This small molecule binds to this protein.
Small molecule (SMILES): CC(=O)N[C@@H]1[C@@H](O)[C@H](O)[C@@H](CO)O[C@H]1O

Sequence of chain 3.C:
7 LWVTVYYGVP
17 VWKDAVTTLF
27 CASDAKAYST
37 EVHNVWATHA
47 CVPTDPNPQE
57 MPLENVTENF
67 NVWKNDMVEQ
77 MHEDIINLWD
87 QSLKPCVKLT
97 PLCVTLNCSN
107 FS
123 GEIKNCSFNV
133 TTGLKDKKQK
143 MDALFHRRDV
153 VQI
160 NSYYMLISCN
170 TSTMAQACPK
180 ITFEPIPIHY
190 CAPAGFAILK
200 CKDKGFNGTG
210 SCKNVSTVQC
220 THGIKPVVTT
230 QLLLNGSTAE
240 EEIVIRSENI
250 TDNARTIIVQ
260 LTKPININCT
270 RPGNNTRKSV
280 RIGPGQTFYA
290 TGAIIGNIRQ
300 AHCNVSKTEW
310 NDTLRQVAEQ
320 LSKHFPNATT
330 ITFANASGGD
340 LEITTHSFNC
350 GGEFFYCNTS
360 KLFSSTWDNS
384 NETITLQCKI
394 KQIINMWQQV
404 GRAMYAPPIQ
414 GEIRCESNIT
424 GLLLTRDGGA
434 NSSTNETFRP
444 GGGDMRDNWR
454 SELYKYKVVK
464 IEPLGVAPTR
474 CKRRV

Binding-site contacts:
Ligand atom C8 contacts residue ASN234 of chain 3.C at 3.2 Å.
Ligand atom C7 contacts residue ASN234 of chain 3.C at 4.0 Å.
Ligand atom O7 contacts residue ASN234 of chain 3.C at 4.5 Å.
Ligand atom O7 contacts residue ASN421 of chain 3.C at 3.7 Å.
Ligand atom C3 contacts residue ASN421 of chain 3.C at 3.8 Å.
Ligand atom C8 contacts residue NAG1 of chain 3.I at 3.3 Å.
Ligand atom C6 contacts residue PRO263 of chain 3.C at 4.3 Å (hydrophobic).
Ligand atom C1 contacts residue ASN421 of chain 3.C at 1.4 Å.
Ligand atom O6 contacts residue PRO263 of chain 3.C at 3.3 Å.
Ligand atom C7 contacts residue ASN421 of chain 3.C at 3.5 Å.
Ligand atom C5 contacts residue ASN421 of chain 3.C at 3.7 Å.
Ligand atom C1 contacts residue ASN265 of chain 3.C at 4.4 Å.
Ligand atom O5 contacts residue PRO263 of chain 3.C at 3.6 Å.
Ligand atom C2 contacts residue ASN421 of chain 3.C at 2.4 Å.
Ligand atom N2 contacts residue ASN421 of chain 3.C at 2.9 Å (h-bond).
Ligand atom C1 contacts residue PRO263 of chain 3.C at 4.3 Å (hydrophobic).
Ligand atom O5 contacts residue ASN421 of chain 3.C at 2.4 Å (h-bond).
Ligand atom C4 contacts residue ASN421 of chain 3.C at 4.2 Å.